The protein below binds the small molecule below.
Small molecule (SMILES): Oc1cc(O)c2c(c1)O[C@H](c1ccc(O)c(O)c1)[C@H](O)C2

Sequence of chain 1.B:
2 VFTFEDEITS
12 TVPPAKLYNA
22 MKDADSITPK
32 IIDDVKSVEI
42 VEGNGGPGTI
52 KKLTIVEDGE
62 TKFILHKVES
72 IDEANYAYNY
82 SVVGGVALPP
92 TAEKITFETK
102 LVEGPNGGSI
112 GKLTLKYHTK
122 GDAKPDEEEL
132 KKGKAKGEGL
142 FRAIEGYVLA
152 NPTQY

Binding-site contacts:
Ligand atom OAR contacts residue LEU54 of chain 1.B at 4.4 Å.
Ligand atom CAJ contacts residue LEU54 of chain 1.B at 3.4 Å (hydrophobic).
Ligand atom CAP contacts residue ILE33 of chain 1.B at 3.6 Å (hydrophobic).
Ligand atom CAV contacts residue LEU141 of chain 1.B at 3.6 Å (hydrophobic).
Ligand atom OAD contacts residue LEU141 of chain 1.B at 3.4 Å.
Ligand atom CAU contacts residue LEU54 of chain 1.B at 3.8 Å (hydrophobic).
Ligand atom CBE contacts residue ILE33 of chain 1.B at 4.0 Å (hydrophobic).
Ligand atom OAQ contacts residue ILE33 of chain 1.B at 3.3 Å.
Ligand atom CAI contacts residue LEU54 of chain 1.B at 3.3 Å (hydrophobic).
Ligand atom CAT contacts residue ILE65 of chain 1.B at 4.0 Å (hydrophobic).
Ligand atom CAI contacts residue THR29 of chain 1.B at 3.4 Å.
Ligand atom CAO contacts residue HIS67 of chain 1.B at 3.8 Å.
Ligand atom OAD contacts residue HIS67 of chain 1.B at 3.6 Å.
Ligand atom CAT contacts residue ILE56 of chain 1.B at 4.4 Å (hydrophobic).
Ligand atom OAQ contacts residue LEU141 of chain 1.B at 4.2 Å.
Ligand atom CAO contacts residue LEU141 of chain 1.B at 3.7 Å (hydrophobic).
Ligand atom OAD contacts residue TYR81 of chain 1.B at 4.4 Å.
Ligand atom CBA contacts residue LEU54 of chain 1.B at 4.0 Å (hydrophobic).
Ligand atom CAU contacts residue LEU141 of chain 1.B at 4.3 Å (hydrophobic).
Ligand atom OAR contacts residue ILE65 of chain 1.B at 4.4 Å.
Ligand atom OAG contacts residue ILE33 of chain 1.B at 3.5 Å.
Ligand atom CAP contacts residue VAL36 of chain 1.B at 4.0 Å (hydrophobic).
Ligand atom CBA contacts residue HIS67 of chain 1.B at 4.5 Å.
Ligand atom CAV contacts residue LEU54 of chain 1.B at 4.3 Å (hydrophobic).
Ligand atom OAC contacts residue ALA25 of chain 1.B at 4.0 Å.
Ligand atom OAB contacts residue ILE65 of chain 1.B at 4.0 Å.
Ligand atom CAV contacts residue HIS67 of chain 1.B at 3.7 Å.
Ligand atom CAO contacts residue LEU54 of chain 1.B at 4.4 Å (hydrophobic).
Ligand atom CAU contacts residue THR29 of chain 1.B at 3.8 Å.
Ligand atom CAU contacts residue HIS67 of chain 1.B at 4.3 Å.
Ligand atom OAC contacts residue ASP26 of chain 1.B at 4.3 Å.
Ligand atom OAC contacts residue THR29 of chain 1.B at 3.5 Å (h-bond).
Ligand atom OAC contacts residue LEU54 of chain 1.B at 4.3 Å.
Ligand atom CBD contacts residue VAL36 of chain 1.B at 4.4 Å (hydrophobic).
Ligand atom CAN contacts residue ILE65 of chain 1.B at 3.4 Å (hydrophobic).
Ligand atom CAJ contacts residue THR29 of chain 1.B at 4.4 Å.
Ligand atom OAB contacts residue ILE56 of chain 1.B at 4.1 Å.
Ligand atom CAJ contacts residue VAL36 of chain 1.B at 4.3 Å (hydrophobic).
Ligand atom OAG contacts residue VAL36 of chain 1.B at 4.5 Å.
Ligand atom CBC contacts residue ILE65 of chain 1.B at 4.2 Å (hydrophobic).